Binding-site contacts:
Ligand atom C5 contacts residue THR89 of chain 1.A at 3.6 Å.
Ligand atom C4 contacts residue GLY91 of chain 1.A at 3.6 Å.
Ligand atom O4 contacts residue GLU90 of chain 1.A at 3.4 Å (salt-bridge).
Ligand atom O6 contacts residue PRO88 of chain 1.A at 2.8 Å.
Ligand atom O5 contacts residue THR89 of chain 1.A at 3.5 Å (h-bond).
Ligand atom O4 contacts residue GLY91 of chain 1.A at 3.9 Å.
Ligand atom O5 contacts residue PRO252 of chain 1.A at 3.9 Å.
Ligand atom C6 contacts residue PRO88 of chain 1.A at 3.5 Å (hydrophobic).
Ligand atom C5 contacts residue PRO252 of chain 1.A at 3.1 Å (hydrophobic).
Ligand atom C5 contacts residue ASN253 of chain 1.A at 3.5 Å.
Ligand atom C4 contacts residue PRO252 of chain 1.A at 3.7 Å (hydrophobic).
Ligand atom C2 contacts residue PRO252 of chain 1.A at 4.0 Å (hydrophobic).
Ligand atom O4 contacts residue THR89 of chain 1.A at 3.2 Å (h-bond).
Ligand atom O3 contacts residue VAL250 of chain 1.A at 3.9 Å.
Ligand atom C6 contacts residue THR89 of chain 1.A at 3.9 Å.
Ligand atom C6 contacts residue THR89 of chain 1.A at 2.9 Å.
Ligand atom O6 contacts residue TYR319 of chain 1.A at 3.0 Å (h-bond).
Ligand atom C3 contacts residue PRO252 of chain 1.A at 3.8 Å (hydrophobic).
Ligand atom C6 contacts residue PRO252 of chain 1.A at 3.7 Å (hydrophobic).
Ligand atom C1 contacts residue PRO252 of chain 1.A at 3.5 Å (hydrophobic).
Ligand atom C6 contacts residue TYR319 of chain 1.A at 3.5 Å (hydrophobic).
Ligand atom C1 contacts residue TYR319 of chain 1.A at 3.0 Å (hydrophobic).
Ligand atom C5 contacts residue THR89 of chain 1.A at 3.7 Å.
Ligand atom O6 contacts residue THR89 of chain 1.A at 2.6 Å (h-bond).
Ligand atom O6 contacts residue ASN253 of chain 1.A at 2.9 Å (h-bond).
Ligand atom O6 contacts residue PRO252 of chain 1.A at 3.8 Å.
Ligand atom O5 contacts residue THR89 of chain 1.A at 3.5 Å (h-bond).
Ligand atom O6 contacts residue THR89 of chain 1.A at 2.6 Å (h-bond).
Ligand atom C6 contacts residue GLY91 of chain 1.A at 3.4 Å.
Ligand atom C5 contacts residue GLY91 of chain 1.A at 4.0 Å.
Ligand atom C5 contacts residue THR89 of chain 1.A at 3.8 Å.
Ligand atom O2 contacts residue LEU320 of chain 1.A at 3.1 Å (h-bond).
Ligand atom O6 contacts residue TYR319 of chain 1.A at 2.5 Å (h-bond).
Ligand atom O4 contacts residue THR89 of chain 1.A at 3.2 Å (h-bond).
Ligand atom O2 contacts residue PRO252 of chain 1.A at 4.0 Å.
Ligand atom C4 contacts residue GLU90 of chain 1.A at 3.8 Å.
Ligand atom C2 contacts residue TYR319 of chain 1.A at 4.0 Å (hydrophobic).
Ligand atom C6 contacts residue ASN253 of chain 1.A at 3.0 Å.
Ligand atom O2 contacts residue TYR319 of chain 1.A at 3.8 Å.
Ligand atom C6 contacts residue THR89 of chain 1.A at 3.5 Å.

Sequence of chain 1.A:
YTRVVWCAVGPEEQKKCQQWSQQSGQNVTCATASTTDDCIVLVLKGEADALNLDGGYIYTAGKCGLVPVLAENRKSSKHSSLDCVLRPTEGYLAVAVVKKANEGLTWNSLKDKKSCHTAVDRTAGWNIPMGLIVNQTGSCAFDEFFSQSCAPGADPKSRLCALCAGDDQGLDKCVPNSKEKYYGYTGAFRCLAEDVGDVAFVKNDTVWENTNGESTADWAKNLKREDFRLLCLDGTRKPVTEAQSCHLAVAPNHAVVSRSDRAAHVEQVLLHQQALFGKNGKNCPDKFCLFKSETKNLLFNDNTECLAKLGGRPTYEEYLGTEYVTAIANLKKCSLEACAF

The protein below binds the small molecule below.
Small molecule (SMILES): O=C1C(=O)[C@@](O)(CO[C@H]2O[C@H](CO[C@@H]3O[C@H](CO)[C@H](O)[C@H](O)[C@H]3O)[C@@H](O)[C@H](O)[C@H]2O)O[C@@H]1CO